Binding-site contacts:
Ligand atom C23 contacts residue ILE56 of chain 1.A at 3.8 Å (hydrophobic).
Ligand atom C4 contacts residue HIS91 of chain 1.A at 3.7 Å.
Ligand atom O3 contacts residue VAL9 of chain 1.A at 3.6 Å.
Ligand atom C9 contacts residue LEU49 of chain 1.A at 3.7 Å (hydrophobic).
Ligand atom C33 contacts residue LYS89 of chain 1.A at 3.9 Å.
Ligand atom C9 contacts residue HIS91 of chain 1.A at 3.7 Å.
Ligand atom C22 contacts residue LEU49 of chain 1.A at 3.3 Å (hydrophobic).
Ligand atom C8 contacts residue THR11 of chain 1.A at 3.6 Å.
Ligand atom C21 contacts residue LEU49 of chain 1.A at 3.7 Å (hydrophobic).
Ligand atom CL2 contacts residue ILE56 of chain 1.A at 3.5 Å.
Ligand atom F1 contacts residue ILE94 of chain 1.A at 3.5 Å.
Ligand atom C31 contacts residue LYS89 of chain 1.A at 3.8 Å.
Ligand atom C28 contacts residue HIS68 of chain 1.A at 3.7 Å.
Ligand atom O6 contacts residue LYS89 of chain 1.A at 3.1 Å (salt-bridge).
Ligand atom C20 contacts residue HIS91 of chain 1.A at 3.8 Å.
Ligand atom F1 contacts residue PHE86 of chain 1.A at 3.3 Å.
Ligand atom CL1 contacts residue ILE94 of chain 1.A at 3.9 Å.
Ligand atom C35 contacts residue GLY53 of chain 1.A at 3.8 Å.
Ligand atom C35 contacts residue MET57 of chain 1.A at 3.6 Å (hydrophobic).
Ligand atom CL2 contacts residue LEU52 of chain 1.A at 3.8 Å.
Ligand atom C7 contacts residue VAL9 of chain 1.A at 3.9 Å (hydrophobic).
Ligand atom O2 contacts residue VAL88 of chain 1.A at 3.4 Å (h-bond).
Ligand atom C29 contacts residue LYS89 of chain 1.A at 3.9 Å.
Ligand atom C12 contacts residue TYR62 of chain 1.A at 3.8 Å (hydrophobic).
Ligand atom C15 contacts residue VAL9 of chain 1.A at 3.8 Å (hydrophobic).
Ligand atom C27 contacts residue LYS89 of chain 1.A at 3.9 Å.
Ligand atom O2 contacts residue HIS91 of chain 1.A at 2.8 Å (h-bond).
Ligand atom CL1 contacts residue TYR95 of chain 1.A at 3.7 Å.
Ligand atom C20 contacts residue VAL88 of chain 1.A at 3.5 Å (hydrophobic).
Ligand atom C22 contacts residue GLY53 of chain 1.A at 3.8 Å.
Ligand atom F1 contacts residue ILE56 of chain 1.A at 3.9 Å.
Ligand atom O4 contacts residue MET1 of chain 1.A at 3.5 Å.
Ligand atom C19 contacts residue VAL88 of chain 1.A at 3.4 Å (hydrophobic).
Ligand atom CL1 contacts residue HIS91 of chain 1.A at 3.5 Å.
Ligand atom C10 contacts residue HIS91 of chain 1.A at 3.5 Å.
Ligand atom C30 contacts residue LYS89 of chain 1.A at 3.8 Å.
Ligand atom C34 contacts residue GLN13 of chain 1.A at 3.2 Å.
Ligand atom C32 contacts residue LYS89 of chain 1.A at 3.6 Å.
Ligand atom C16 contacts residue MET57 of chain 1.A at 3.7 Å (hydrophobic).
Ligand atom CL1 contacts residue LEU49 of chain 1.A at 3.5 Å.

Sequence of chain 1.A:
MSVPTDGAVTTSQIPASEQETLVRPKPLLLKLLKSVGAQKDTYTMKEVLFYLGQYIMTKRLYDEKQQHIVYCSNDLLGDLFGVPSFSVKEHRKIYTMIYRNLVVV

A small-molecule ligand and the protein it binds are described below.
Small molecule (SMILES): COc1cc(NC(=O)C[C@@]2(C)C[C@H](c3cccc(Cl)c3)[C@@H](c3ccc(Cl)c(F)c3)N([C@H](CS(=O)(=O)C(C)(C)C)C3CC3)C2=O)ccc1C(=O)O